Binding-site contacts:
Ligand atom C5 contacts residue GLU252 of chain 1.A at 4.2 Å.
Ligand atom C7 contacts residue PRO254 of chain 1.A at 4.1 Å (hydrophobic).
Ligand atom C6 contacts residue LYS253 of chain 1.A at 4.0 Å.
Ligand atom N contacts residue PRO254 of chain 1.A at 3.8 Å.
Ligand atom C5 contacts residue HIS250 of chain 1.A at 4.0 Å.
Ligand atom C6 contacts residue HIS250 of chain 1.A at 3.5 Å.
Ligand atom N2 contacts residue ASP227 of chain 1.A at 3.7 Å.
Ligand atom C10 contacts residue ASP227 of chain 1.A at 3.4 Å.
Ligand atom O contacts residue ILE219 of chain 1.A at 4.2 Å.
Ligand atom N1 contacts residue ILE247 of chain 1.A at 4.2 Å.
Ligand atom C5 contacts residue LYS253 of chain 1.A at 4.2 Å.
Ligand atom C11 contacts residue TYR339 of chain 1.A at 3.3 Å (hydrophobic).
Ligand atom C1 contacts residue HIS250 of chain 1.A at 3.9 Å.
Ligand atom C11 contacts residue ASP227 of chain 1.A at 4.0 Å.
Ligand atom C contacts residue PRO254 of chain 1.A at 3.9 Å (hydrophobic).
Ligand atom C5 contacts residue LYS251 of chain 1.A at 3.6 Å.
Ligand atom N2 contacts residue VAL230 of chain 1.A at 3.5 Å.
Ligand atom C1 contacts residue GLU252 of chain 1.A at 3.6 Å.
Ligand atom O contacts residue HIS250 of chain 1.A at 3.4 Å.
Ligand atom C8 contacts residue HIS250 of chain 1.A at 4.0 Å.
Ligand atom C6 contacts residue LYS251 of chain 1.A at 3.8 Å.
Ligand atom C10 contacts residue TYR339 of chain 1.A at 3.9 Å (hydrophobic).
Ligand atom N2 contacts residue TYR339 of chain 1.A at 2.8 Å (h-bond).
Ligand atom C8 contacts residue ILE247 of chain 1.A at 4.1 Å (hydrophobic).
Ligand atom N1 contacts residue PRO254 of chain 1.A at 3.7 Å.
Ligand atom C7 contacts residue HIS250 of chain 1.A at 4.1 Å.
Ligand atom C10 contacts residue VAL230 of chain 1.A at 3.7 Å (hydrophobic).
Ligand atom O contacts residue ASP227 of chain 1.A at 4.3 Å.
Ligand atom N contacts residue GLU252 of chain 1.A at 3.2 Å (salt-bridge).
Ligand atom C2 contacts residue ILE219 of chain 1.A at 3.9 Å (hydrophobic).
Ligand atom N contacts residue HIS250 of chain 1.A at 3.8 Å.
Ligand atom C9 contacts residue ASP227 of chain 1.A at 4.2 Å.
Ligand atom N1 contacts residue HIS250 of chain 1.A at 3.7 Å.
Ligand atom C4 contacts residue LYS253 of chain 1.A at 4.2 Å.
Ligand atom C contacts residue HIS250 of chain 1.A at 3.4 Å.
Ligand atom C contacts residue GLU252 of chain 1.A at 4.3 Å.
Ligand atom C6 contacts residue GLU252 of chain 1.A at 3.3 Å.
Ligand atom C2 contacts residue HIS250 of chain 1.A at 3.9 Å.
Ligand atom C11 contacts residue PRO254 of chain 1.A at 3.9 Å (hydrophobic).
Ligand atom C9 contacts residue LEU231 of chain 1.A at 3.8 Å (hydrophobic).

A small-molecule ligand and the protein it binds are described below.
Small molecule (SMILES): O=C(Nc1ccccc1)Nc1cccnc1

Sequence of chain 1.A:
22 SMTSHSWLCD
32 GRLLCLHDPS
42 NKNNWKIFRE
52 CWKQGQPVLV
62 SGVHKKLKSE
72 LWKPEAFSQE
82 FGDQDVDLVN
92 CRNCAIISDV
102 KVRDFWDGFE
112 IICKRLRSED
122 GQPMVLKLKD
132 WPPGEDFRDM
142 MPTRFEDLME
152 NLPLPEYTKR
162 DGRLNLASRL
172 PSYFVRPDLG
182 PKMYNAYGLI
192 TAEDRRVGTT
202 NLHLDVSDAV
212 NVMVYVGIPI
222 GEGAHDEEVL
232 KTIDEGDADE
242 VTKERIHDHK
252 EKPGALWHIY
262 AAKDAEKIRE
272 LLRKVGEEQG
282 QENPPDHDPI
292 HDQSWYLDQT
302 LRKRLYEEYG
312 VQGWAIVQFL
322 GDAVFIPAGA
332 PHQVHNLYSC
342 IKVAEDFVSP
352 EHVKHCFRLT